Sequence of chain 2.A:
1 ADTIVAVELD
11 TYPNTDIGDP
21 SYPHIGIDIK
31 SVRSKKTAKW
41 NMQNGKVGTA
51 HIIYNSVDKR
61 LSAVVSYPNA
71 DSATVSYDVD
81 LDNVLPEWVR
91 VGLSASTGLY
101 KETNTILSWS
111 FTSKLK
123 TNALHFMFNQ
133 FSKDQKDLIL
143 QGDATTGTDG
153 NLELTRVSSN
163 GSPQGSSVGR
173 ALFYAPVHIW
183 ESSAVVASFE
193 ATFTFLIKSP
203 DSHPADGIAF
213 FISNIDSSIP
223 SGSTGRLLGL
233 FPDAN

A protein and the small-molecule ligand that binds it are described below.
Small molecule (SMILES): O=c1c(NCCCCCCO)c(NCCOCCO)c1=O

Binding-site contacts:
Ligand atom C7 contacts residue TYR100 of chain 2.A at 3.8 Å (hydrophobic).
Ligand atom O6 contacts residue MAN1 of chain 2.G at 1.4 Å.
Ligand atom C9 contacts residue SER21 of chain 2.A at 4.2 Å.
Ligand atom C12 contacts residue DA1 of chain 2.C at 4.4 Å.
Ligand atom N2 contacts residue TYR12 of chain 2.A at 3.9 Å.
Ligand atom O1 contacts residue TYR12 of chain 2.A at 4.0 Å.
Ligand atom O1 contacts residue MAN1 of chain 2.G at 4.5 Å.
Ligand atom O4 contacts residue SER21 of chain 2.A at 4.2 Å.
Ligand atom O4 contacts residue PRO23 of chain 2.A at 4.2 Å.
Ligand atom C9 contacts residue DA1 of chain 2.C at 2.7 Å.
Ligand atom C7 contacts residue TYR12 of chain 2.A at 3.9 Å (hydrophobic).
Ligand atom C8 contacts residue TYR12 of chain 2.A at 3.8 Å (hydrophobic).
Ligand atom N1 contacts residue TYR12 of chain 2.A at 3.6 Å (h-bond).
Ligand atom C2 contacts residue MAN1 of chain 2.G at 3.7 Å.
Ligand atom C10 contacts residue DA1 of chain 2.C at 3.4 Å.
Ligand atom C14 contacts residue DA1 of chain 2.C at 3.5 Å.
Ligand atom C14 contacts residue TYR12 of chain 2.A at 4.2 Å (hydrophobic).
Ligand atom C1 contacts residue MAN1 of chain 2.G at 2.4 Å.
Ligand atom C4 contacts residue TYR12 of chain 2.A at 3.9 Å (hydrophobic).
Ligand atom C9 contacts residue PRO13 of chain 2.A at 3.6 Å (hydrophobic).
Ligand atom C2 contacts residue TYR12 of chain 2.A at 3.8 Å (hydrophobic).
Ligand atom O4 contacts residue DA1 of chain 2.C at 1.6 Å.
Ligand atom O1 contacts residue ASP16 of chain 2.A at 4.3 Å.
Ligand atom C11 contacts residue PRO13 of chain 2.A at 3.9 Å (hydrophobic).
Ligand atom O1 contacts residue ASN14 of chain 2.A at 4.5 Å.
Ligand atom C6 contacts residue DA1 of chain 2.C at 4.2 Å.
Ligand atom C5 contacts residue TYR12 of chain 2.A at 3.3 Å (hydrophobic).
Ligand atom C10 contacts residue PRO13 of chain 2.A at 4.4 Å (hydrophobic).
Ligand atom C9 contacts residue PRO23 of chain 2.A at 4.4 Å (hydrophobic).
Ligand atom C13 contacts residue DA1 of chain 2.C at 3.3 Å.
Ligand atom C3 contacts residue TYR12 of chain 2.A at 3.2 Å (hydrophobic).
Ligand atom N2 contacts residue DA1 of chain 2.C at 3.5 Å (h-bond).
Ligand atom C1 contacts residue TYR12 of chain 2.A at 3.4 Å (hydrophobic).
Ligand atom O2 contacts residue TYR12 of chain 2.A at 4.4 Å.
Ligand atom C12 contacts residue TYR12 of chain 2.A at 4.4 Å (hydrophobic).
Ligand atom C6 contacts residue TYR12 of chain 2.A at 3.5 Å (hydrophobic).
Ligand atom O3 contacts residue TYR100 of chain 2.A at 2.9 Å (h-bond).